Sequence of chain 1.A:
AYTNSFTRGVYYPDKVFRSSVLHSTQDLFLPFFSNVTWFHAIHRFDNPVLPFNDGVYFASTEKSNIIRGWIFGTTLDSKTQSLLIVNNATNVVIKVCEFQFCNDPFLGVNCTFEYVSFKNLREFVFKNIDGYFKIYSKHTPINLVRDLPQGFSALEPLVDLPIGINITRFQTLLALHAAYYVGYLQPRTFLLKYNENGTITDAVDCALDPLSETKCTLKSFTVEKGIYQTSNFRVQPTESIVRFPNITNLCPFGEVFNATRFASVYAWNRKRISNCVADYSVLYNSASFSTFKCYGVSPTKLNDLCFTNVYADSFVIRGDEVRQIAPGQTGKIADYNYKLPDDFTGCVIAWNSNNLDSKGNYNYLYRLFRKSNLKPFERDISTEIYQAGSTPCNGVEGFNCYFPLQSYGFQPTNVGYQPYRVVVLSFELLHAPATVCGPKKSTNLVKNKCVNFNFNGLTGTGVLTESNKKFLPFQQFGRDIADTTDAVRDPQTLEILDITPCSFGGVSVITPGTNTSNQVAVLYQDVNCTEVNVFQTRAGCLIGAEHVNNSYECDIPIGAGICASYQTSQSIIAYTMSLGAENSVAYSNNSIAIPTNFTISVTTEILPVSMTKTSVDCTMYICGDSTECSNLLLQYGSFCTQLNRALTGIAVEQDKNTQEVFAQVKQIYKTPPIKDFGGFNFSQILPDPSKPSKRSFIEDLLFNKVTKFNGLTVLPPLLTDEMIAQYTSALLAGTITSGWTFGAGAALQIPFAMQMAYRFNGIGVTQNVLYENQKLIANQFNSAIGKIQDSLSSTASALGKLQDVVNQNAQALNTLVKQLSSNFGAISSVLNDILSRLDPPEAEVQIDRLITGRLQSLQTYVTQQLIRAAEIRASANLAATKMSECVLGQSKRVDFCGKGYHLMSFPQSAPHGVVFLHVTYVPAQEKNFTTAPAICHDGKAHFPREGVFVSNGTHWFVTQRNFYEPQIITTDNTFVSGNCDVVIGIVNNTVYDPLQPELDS

The protein below binds the small molecule below.
Small molecule (SMILES): CC(=O)N[C@@H]1[C@@H](O)[C@H](O)[C@@H](CO)O[C@H]1O

Binding-site contacts:
Ligand atom O5 contacts residue ASN709 of chain 1.A at 2.3 Å (h-bond).
Ligand atom C8 contacts residue ASN709 of chain 1.A at 4.2 Å.
Ligand atom C8 contacts residue GLY1131 of chain 1.A at 3.5 Å.
Ligand atom C3 contacts residue ASN709 of chain 1.A at 3.8 Å.
Ligand atom C2 contacts residue ASN709 of chain 1.A at 2.4 Å.
Ligand atom O7 contacts residue ASN709 of chain 1.A at 2.7 Å (h-bond).
Ligand atom C7 contacts residue ASN709 of chain 1.A at 3.0 Å.
Ligand atom C8 contacts residue ILE1130 of chain 1.A at 4.1 Å (hydrophobic).
Ligand atom O6 contacts residue ASN709 of chain 1.A at 4.2 Å.
Ligand atom C5 contacts residue ASN709 of chain 1.A at 3.6 Å.
Ligand atom C4 contacts residue ASN709 of chain 1.A at 4.2 Å.
Ligand atom N2 contacts residue ASN709 of chain 1.A at 2.8 Å (h-bond).
Ligand atom C1 contacts residue ASN709 of chain 1.A at 1.4 Å.